This small molecule binds to this protein.
Small molecule (SMILES): CC(=O)N[C@@H]1[C@@H](O)[C@H](O)[C@@H](CO)O[C@H]1O

Sequence of chain 54.B:
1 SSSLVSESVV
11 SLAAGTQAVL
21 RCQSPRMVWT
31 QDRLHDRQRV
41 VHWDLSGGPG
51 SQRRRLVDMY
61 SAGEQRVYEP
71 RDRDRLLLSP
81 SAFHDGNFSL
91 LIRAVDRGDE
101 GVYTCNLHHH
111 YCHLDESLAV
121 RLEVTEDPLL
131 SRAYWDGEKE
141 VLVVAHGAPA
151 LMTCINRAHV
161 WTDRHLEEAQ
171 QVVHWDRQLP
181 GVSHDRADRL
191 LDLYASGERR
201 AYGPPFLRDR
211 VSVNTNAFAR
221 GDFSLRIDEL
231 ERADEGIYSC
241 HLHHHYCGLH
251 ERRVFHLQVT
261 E

Binding-site contacts:
Ligand atom C7 contacts residue ASN87 of chain 54.B at 3.6 Å.
Ligand atom C3 contacts residue ASN87 of chain 54.B at 3.7 Å.
Ligand atom N2 contacts residue ASN87 of chain 54.B at 2.9 Å (h-bond).
Ligand atom O5 contacts residue SER79 of chain 54.B at 4.4 Å.
Ligand atom C5 contacts residue LEU151 of chain 54.B at 4.1 Å (hydrophobic).
Ligand atom C1 contacts residue SER89 of chain 54.B at 4.5 Å.
Ligand atom O6 contacts residue LEU151 of chain 54.B at 3.4 Å.
Ligand atom C4 contacts residue LEU151 of chain 54.B at 4.4 Å (hydrophobic).
Ligand atom O4 contacts residue LEU151 of chain 54.B at 3.7 Å.
Ligand atom C5 contacts residue ASN87 of chain 54.B at 3.7 Å.
Ligand atom O7 contacts residue ASP85 of chain 54.B at 4.3 Å.
Ligand atom C5 contacts residue SER89 of chain 54.B at 4.3 Å.
Ligand atom C4 contacts residue ASN87 of chain 54.B at 4.2 Å.
Ligand atom C2 contacts residue ASN87 of chain 54.B at 2.4 Å.
Ligand atom O5 contacts residue SER89 of chain 54.B at 4.1 Å.
Ligand atom C1 contacts residue ASN87 of chain 54.B at 1.4 Å.
Ligand atom O5 contacts residue ASN87 of chain 54.B at 2.3 Å (h-bond).
Ligand atom C6 contacts residue LEU151 of chain 54.B at 3.8 Å (hydrophobic).
Ligand atom O7 contacts residue ASN87 of chain 54.B at 3.9 Å.